Binding-site contacts:
Ligand atom C3 contacts residue ALA7 of chain 1.A at 3.6 Å (hydrophobic).
Ligand atom N4 contacts residue ALA7 of chain 1.A at 3.7 Å.
Ligand atom N7 contacts residue ALA7 of chain 1.A at 3.7 Å.
Ligand atom N9 contacts residue PHE92 of chain 1.A at 3.1 Å (h-bond).
Ligand atom C26 contacts residue LYS52 of chain 1.A at 3.3 Å.
Ligand atom N2 contacts residue ALA7 of chain 1.A at 3.5 Å (h-bond).
Ligand atom C11 contacts residue NDP1 of chain 1.B at 3.8 Å.
Ligand atom C2 contacts residue ASN18 of chain 1.A at 3.5 Å.
Ligand atom C1 contacts residue LEU5 of chain 1.A at 3.5 Å (hydrophobic).
Ligand atom C16 contacts residue ILE50 of chain 1.A at 3.8 Å (hydrophobic).
Ligand atom C5 contacts residue ASP27 of chain 1.A at 3.3 Å.
Ligand atom N7 contacts residue VAL31 of chain 1.A at 3.6 Å.
Ligand atom C8 contacts residue ASP27 of chain 1.A at 3.3 Å.
Ligand atom C3 contacts residue VAL31 of chain 1.A at 3.4 Å (hydrophobic).
Ligand atom C15 contacts residue ILE50 of chain 1.A at 3.8 Å (hydrophobic).
Ligand atom N9 contacts residue TYR98 of chain 1.A at 3.7 Å.
Ligand atom N7 contacts residue ASP27 of chain 1.A at 3.0 Å (salt-bridge).
Ligand atom C8 contacts residue LEU20 of chain 1.A at 3.7 Å (hydrophobic).
Ligand atom C3 contacts residue ASP27 of chain 1.A at 3.5 Å.
Ligand atom C8 contacts residue LEU28 of chain 1.A at 3.5 Å (hydrophobic).
Ligand atom C24 contacts residue LEU28 of chain 1.A at 3.7 Å (hydrophobic).
Ligand atom C13 contacts residue THR46 of chain 1.A at 3.1 Å.
Ligand atom C22 contacts residue LEU54 of chain 1.A at 3.6 Å (hydrophobic).
Ligand atom C27 contacts residue LEU28 of chain 1.A at 3.8 Å (hydrophobic).
Ligand atom N7 contacts residue VAL6 of chain 1.A at 3.6 Å.
Ligand atom C13 contacts residue ILE50 of chain 1.A at 3.6 Å (hydrophobic).
Ligand atom C27 contacts residue VAL31 of chain 1.A at 3.7 Å (hydrophobic).
Ligand atom C10 contacts residue PHE92 of chain 1.A at 3.8 Å (hydrophobic).
Ligand atom N9 contacts residue LEU5 of chain 1.A at 2.8 Å (h-bond).
Ligand atom N4 contacts residue ASP27 of chain 1.A at 2.5 Å (salt-bridge).
Ligand atom C19 contacts residue ILE50 of chain 1.A at 3.8 Å (hydrophobic).
Ligand atom N2 contacts residue VAL6 of chain 1.A at 3.4 Å.
Ligand atom C3 contacts residue VAL6 of chain 1.A at 3.7 Å (hydrophobic).
Ligand atom N2 contacts residue LEU5 of chain 1.A at 3.4 Å (h-bond).
Ligand atom C1 contacts residue PHE92 of chain 1.A at 3.5 Å (hydrophobic).
Ligand atom N7 contacts residue THR111 of chain 1.A at 3.6 Å (h-bond).
Ligand atom C14 contacts residue ILE50 of chain 1.A at 3.8 Å (hydrophobic).
Ligand atom C13 contacts residue PHE92 of chain 1.A at 3.6 Å (hydrophobic).
Ligand atom C23 contacts residue LEU54 of chain 1.A at 3.6 Å (hydrophobic).
Ligand atom N4 contacts residue VAL31 of chain 1.A at 3.4 Å.

This protein binds this small molecule.
Small molecule (SMILES): COc1cc(-c2cc(C)cc(C)c2)cc([C@@H](C)C#Cc2c(C)nc(N)nc2N)c1

Sequence of chain 1.A:
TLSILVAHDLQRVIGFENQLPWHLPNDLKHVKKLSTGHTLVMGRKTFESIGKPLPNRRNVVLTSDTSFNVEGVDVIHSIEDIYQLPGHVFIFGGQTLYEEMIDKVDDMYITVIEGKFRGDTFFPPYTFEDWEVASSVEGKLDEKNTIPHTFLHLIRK